The protein below binds the small molecule below.
Small molecule (SMILES): Cc1cnc(Nc2ccc(N3CCN(C)CC3)cc2)nc1Nc1cccc(S(=O)(=O)NC(C)(C)C)c1

Binding-site contacts:
Ligand atom O1 contacts residue TYR191 of chain 1.D at 3.1 Å (h-bond).
Ligand atom C19 contacts residue LEU251 of chain 1.D at 3.8 Å (hydrophobic).
Ligand atom C4 contacts residue LEU196 of chain 1.D at 3.8 Å (hydrophobic).
Ligand atom N7 contacts residue TRP208 of chain 1.D at 3.4 Å.
Ligand atom C23 contacts residue TYR191 of chain 1.D at 3.9 Å (hydrophobic).
Ligand atom S1 contacts residue TYR191 of chain 1.D at 3.6 Å.
Ligand atom O2 contacts residue TRP190 of chain 1.D at 3.9 Å.
Ligand atom C3 contacts residue MET234 of chain 1.B at 3.6 Å (hydrophobic).
Ligand atom O1 contacts residue TRP208 of chain 1.D at 3.3 Å (h-bond).
Ligand atom C19 contacts residue LEU252 of chain 1.B at 3.8 Å (hydrophobic).
Ligand atom C8 contacts residue LEU252 of chain 1.B at 3.7 Å (hydrophobic).
Ligand atom C5 contacts residue PHE189 of chain 1.D at 3.6 Å (hydrophobic).
Ligand atom C26 contacts residue TRP208 of chain 1.D at 3.8 Å (hydrophobic).
Ligand atom C22 contacts residue TRP190 of chain 1.D at 3.9 Å (hydrophobic).
Ligand atom C17 contacts residue PHE189 of chain 1.D at 3.5 Å (hydrophobic).
Ligand atom O2 contacts residue TRP208 of chain 1.D at 3.7 Å.
Ligand atom C18 contacts residue PHE189 of chain 1.D at 3.6 Å (hydrophobic).
Ligand atom N4 contacts residue ILE249 of chain 1.B at 3.8 Å.
Ligand atom C20 contacts residue LEU251 of chain 1.D at 3.7 Å (hydrophobic).
Ligand atom C7 contacts residue ILE249 of chain 1.B at 3.8 Å (hydrophobic).
Ligand atom N4 contacts residue LEU196 of chain 1.D at 3.7 Å.
Ligand atom C22 contacts residue PHE189 of chain 1.D at 3.4 Å (hydrophobic).
Ligand atom N7 contacts residue TYR191 of chain 1.D at 2.8 Å (h-bond).
Ligand atom S1 contacts residue TRP190 of chain 1.D at 3.7 Å.
Ligand atom C3 contacts residue LEU196 of chain 1.D at 3.8 Å (hydrophobic).
Ligand atom N2 contacts residue LEU196 of chain 1.D at 3.8 Å.
Ligand atom C18 contacts residue LEU248 of chain 1.D at 3.9 Å (hydrophobic).
Ligand atom C26 contacts residue TYR191 of chain 1.D at 3.9 Å (hydrophobic).
Ligand atom C11 contacts residue LYS253 of chain 1.B at 3.9 Å.
Ligand atom C21 contacts residue TRP190 of chain 1.D at 3.4 Å (hydrophobic).
Ligand atom C1 contacts residue PHE189 of chain 1.D at 3.9 Å (hydrophobic).
Ligand atom C14 contacts residue GLY256 of chain 1.D at 3.5 Å.
Ligand atom S1 contacts residue TRP208 of chain 1.D at 3.9 Å.
Ligand atom C20 contacts residue TRP190 of chain 1.D at 3.4 Å (hydrophobic).
Ligand atom C19 contacts residue LEU248 of chain 1.D at 3.7 Å (hydrophobic).
Ligand atom C19 contacts residue TRP190 of chain 1.D at 3.7 Å (hydrophobic).
Ligand atom O1 contacts residue TRP190 of chain 1.D at 3.2 Å.
Ligand atom C10 contacts residue LYS253 of chain 1.B at 3.9 Å.
Ligand atom C26 contacts residue PRO193 of chain 1.D at 3.7 Å (hydrophobic).
Ligand atom N1 contacts residue PHE189 of chain 1.D at 2.9 Å (h-bond).

Sequence of chain 1.B:
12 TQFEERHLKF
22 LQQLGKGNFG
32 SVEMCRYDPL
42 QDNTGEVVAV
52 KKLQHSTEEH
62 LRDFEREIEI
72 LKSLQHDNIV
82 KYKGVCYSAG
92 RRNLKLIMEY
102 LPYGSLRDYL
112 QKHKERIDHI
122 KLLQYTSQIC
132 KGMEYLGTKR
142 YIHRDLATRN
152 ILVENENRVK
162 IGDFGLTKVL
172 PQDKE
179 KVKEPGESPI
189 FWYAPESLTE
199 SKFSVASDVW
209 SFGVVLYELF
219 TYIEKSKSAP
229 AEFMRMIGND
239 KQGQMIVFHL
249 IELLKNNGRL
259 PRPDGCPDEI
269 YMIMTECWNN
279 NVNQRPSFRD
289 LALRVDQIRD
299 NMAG

Sequence of chain 1.D:
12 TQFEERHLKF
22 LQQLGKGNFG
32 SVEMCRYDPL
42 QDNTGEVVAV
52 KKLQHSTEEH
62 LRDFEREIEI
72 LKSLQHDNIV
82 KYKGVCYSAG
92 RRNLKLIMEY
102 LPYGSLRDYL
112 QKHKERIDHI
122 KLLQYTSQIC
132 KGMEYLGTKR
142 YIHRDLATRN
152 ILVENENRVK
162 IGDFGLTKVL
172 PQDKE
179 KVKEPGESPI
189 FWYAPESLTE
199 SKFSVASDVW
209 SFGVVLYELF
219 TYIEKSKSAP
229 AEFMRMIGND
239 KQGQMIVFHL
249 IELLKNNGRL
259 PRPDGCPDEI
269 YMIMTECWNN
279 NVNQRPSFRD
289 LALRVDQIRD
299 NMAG